Binding-site contacts:
Ligand atom C8 contacts residue ASN259 of chain 50.L at 4.4 Å.
Ligand atom C2 contacts residue ASN259 of chain 50.L at 2.4 Å.
Ligand atom O7 contacts residue ASN259 of chain 50.L at 2.9 Å (h-bond).
Ligand atom C1 contacts residue ASN259 of chain 50.L at 1.4 Å.
Ligand atom O7 contacts residue THR116 of chain 50.K at 3.9 Å.
Ligand atom C5 contacts residue ASN259 of chain 50.L at 3.7 Å.
Ligand atom N2 contacts residue ASN259 of chain 50.L at 2.9 Å (h-bond).
Ligand atom C8 contacts residue LYS181 of chain 50.K at 4.3 Å.
Ligand atom O5 contacts residue ASN259 of chain 50.L at 2.3 Å (h-bond).
Ligand atom C3 contacts residue ASN259 of chain 50.L at 3.8 Å.
Ligand atom O7 contacts residue LYS181 of chain 50.K at 4.3 Å.
Ligand atom C4 contacts residue ASN259 of chain 50.L at 4.2 Å.
Ligand atom O6 contacts residue ASN259 of chain 50.L at 4.2 Å.
Ligand atom C7 contacts residue ASN259 of chain 50.L at 3.1 Å.

Sequence of chain 50.L:
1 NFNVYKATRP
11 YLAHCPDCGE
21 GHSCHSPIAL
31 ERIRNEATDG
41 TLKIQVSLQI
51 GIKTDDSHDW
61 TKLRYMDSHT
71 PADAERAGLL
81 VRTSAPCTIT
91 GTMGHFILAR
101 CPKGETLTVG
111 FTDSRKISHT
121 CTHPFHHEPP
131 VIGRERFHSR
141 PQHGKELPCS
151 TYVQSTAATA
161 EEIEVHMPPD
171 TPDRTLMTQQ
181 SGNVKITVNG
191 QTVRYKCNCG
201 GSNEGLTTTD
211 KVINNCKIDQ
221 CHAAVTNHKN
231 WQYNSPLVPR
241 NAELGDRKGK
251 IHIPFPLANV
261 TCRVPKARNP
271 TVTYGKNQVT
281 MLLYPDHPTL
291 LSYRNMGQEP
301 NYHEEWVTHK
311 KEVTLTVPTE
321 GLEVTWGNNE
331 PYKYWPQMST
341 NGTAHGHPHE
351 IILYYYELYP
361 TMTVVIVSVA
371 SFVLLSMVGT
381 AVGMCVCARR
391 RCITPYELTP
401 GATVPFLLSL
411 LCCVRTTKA

This small molecule binds to this protein.
Small molecule (SMILES): CC(=O)N[C@@H]1[C@@H](O)[C@H](O)[C@@H](CO)O[C@H]1O

Sequence of chain 50.K:
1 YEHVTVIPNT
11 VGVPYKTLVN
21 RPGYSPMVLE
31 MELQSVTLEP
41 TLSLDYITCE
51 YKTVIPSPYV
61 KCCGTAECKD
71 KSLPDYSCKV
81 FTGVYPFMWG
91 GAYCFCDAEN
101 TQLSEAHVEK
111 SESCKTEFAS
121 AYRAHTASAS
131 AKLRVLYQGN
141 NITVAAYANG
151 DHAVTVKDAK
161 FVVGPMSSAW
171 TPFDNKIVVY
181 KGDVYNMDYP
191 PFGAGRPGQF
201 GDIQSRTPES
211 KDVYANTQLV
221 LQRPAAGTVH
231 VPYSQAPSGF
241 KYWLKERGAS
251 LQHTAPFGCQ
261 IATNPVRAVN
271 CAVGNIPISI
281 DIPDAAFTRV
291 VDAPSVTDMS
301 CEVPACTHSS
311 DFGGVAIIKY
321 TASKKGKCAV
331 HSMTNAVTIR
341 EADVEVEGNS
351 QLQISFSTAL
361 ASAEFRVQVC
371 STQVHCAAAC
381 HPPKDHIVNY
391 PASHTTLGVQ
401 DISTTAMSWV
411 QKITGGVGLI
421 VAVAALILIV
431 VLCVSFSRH